Binding-site contacts:
Ligand atom C4 contacts residue ALA680 of chain 1.G at 4.3 Å (hydrophobic).
Ligand atom C1 contacts residue GLN869 of chain 1.D at 4.4 Å.
Ligand atom C5 contacts residue ASN1048 of chain 1.G at 3.7 Å.
Ligand atom C7 contacts residue ASN1048 of chain 1.G at 3.4 Å.
Ligand atom C2 contacts residue ASN1048 of chain 1.G at 2.5 Å.
Ligand atom O5 contacts residue ASN1048 of chain 1.G at 2.3 Å (h-bond).
Ligand atom O4 contacts residue ALA680 of chain 1.G at 4.0 Å.
Ligand atom C1 contacts residue ALA680 of chain 1.G at 4.4 Å (hydrophobic).
Ligand atom N2 contacts residue ASN1048 of chain 1.G at 3.0 Å (h-bond).
Ligand atom C8 contacts residue GLU1046 of chain 1.G at 4.1 Å.
Ligand atom O7 contacts residue ASN1048 of chain 1.G at 3.3 Å (h-bond).
Ligand atom C3 contacts residue ALA680 of chain 1.G at 3.9 Å (hydrophobic).
Ligand atom C3 contacts residue ASN1048 of chain 1.G at 3.8 Å.
Ligand atom C8 contacts residue ASN1048 of chain 1.G at 3.9 Å.
Ligand atom C4 contacts residue ASN1048 of chain 1.G at 4.2 Å.
Ligand atom C1 contacts residue ASN1048 of chain 1.G at 1.4 Å.
Ligand atom C5 contacts residue ALA680 of chain 1.G at 4.3 Å (hydrophobic).

Sequence of chain 1.D:
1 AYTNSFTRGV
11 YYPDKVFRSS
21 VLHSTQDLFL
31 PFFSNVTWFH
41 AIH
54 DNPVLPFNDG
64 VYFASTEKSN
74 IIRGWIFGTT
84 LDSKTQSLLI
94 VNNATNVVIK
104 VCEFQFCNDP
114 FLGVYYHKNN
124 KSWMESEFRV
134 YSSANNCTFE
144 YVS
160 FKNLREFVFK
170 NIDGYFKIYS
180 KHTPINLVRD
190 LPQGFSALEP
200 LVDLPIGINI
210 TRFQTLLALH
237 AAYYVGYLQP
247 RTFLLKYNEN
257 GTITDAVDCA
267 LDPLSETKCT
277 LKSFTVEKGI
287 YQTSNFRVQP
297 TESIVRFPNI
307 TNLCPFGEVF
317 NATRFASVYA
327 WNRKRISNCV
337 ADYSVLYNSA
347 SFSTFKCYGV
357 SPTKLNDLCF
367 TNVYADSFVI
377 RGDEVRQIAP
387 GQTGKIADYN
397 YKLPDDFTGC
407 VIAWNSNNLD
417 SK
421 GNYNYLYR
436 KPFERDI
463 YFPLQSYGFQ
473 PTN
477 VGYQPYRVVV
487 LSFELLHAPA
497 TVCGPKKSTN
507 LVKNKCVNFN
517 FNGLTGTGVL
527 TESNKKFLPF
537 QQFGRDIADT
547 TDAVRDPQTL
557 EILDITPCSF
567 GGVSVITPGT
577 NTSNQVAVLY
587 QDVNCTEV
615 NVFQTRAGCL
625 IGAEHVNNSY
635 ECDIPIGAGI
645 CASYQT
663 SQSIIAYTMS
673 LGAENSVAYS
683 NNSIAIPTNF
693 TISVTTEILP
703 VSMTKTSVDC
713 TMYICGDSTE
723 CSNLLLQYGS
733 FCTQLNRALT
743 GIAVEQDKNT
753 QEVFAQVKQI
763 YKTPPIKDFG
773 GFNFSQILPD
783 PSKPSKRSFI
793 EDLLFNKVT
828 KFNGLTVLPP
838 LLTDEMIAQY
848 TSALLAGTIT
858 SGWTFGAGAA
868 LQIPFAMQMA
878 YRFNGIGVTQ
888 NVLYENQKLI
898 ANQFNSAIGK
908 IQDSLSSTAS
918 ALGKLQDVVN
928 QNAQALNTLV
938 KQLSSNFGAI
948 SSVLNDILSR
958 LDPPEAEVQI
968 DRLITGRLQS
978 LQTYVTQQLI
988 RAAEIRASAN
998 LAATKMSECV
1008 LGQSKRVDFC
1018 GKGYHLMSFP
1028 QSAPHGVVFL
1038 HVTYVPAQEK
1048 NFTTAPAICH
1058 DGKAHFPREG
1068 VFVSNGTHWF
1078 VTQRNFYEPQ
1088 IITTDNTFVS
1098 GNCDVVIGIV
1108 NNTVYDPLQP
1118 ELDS

Sequence of chain 1.G:
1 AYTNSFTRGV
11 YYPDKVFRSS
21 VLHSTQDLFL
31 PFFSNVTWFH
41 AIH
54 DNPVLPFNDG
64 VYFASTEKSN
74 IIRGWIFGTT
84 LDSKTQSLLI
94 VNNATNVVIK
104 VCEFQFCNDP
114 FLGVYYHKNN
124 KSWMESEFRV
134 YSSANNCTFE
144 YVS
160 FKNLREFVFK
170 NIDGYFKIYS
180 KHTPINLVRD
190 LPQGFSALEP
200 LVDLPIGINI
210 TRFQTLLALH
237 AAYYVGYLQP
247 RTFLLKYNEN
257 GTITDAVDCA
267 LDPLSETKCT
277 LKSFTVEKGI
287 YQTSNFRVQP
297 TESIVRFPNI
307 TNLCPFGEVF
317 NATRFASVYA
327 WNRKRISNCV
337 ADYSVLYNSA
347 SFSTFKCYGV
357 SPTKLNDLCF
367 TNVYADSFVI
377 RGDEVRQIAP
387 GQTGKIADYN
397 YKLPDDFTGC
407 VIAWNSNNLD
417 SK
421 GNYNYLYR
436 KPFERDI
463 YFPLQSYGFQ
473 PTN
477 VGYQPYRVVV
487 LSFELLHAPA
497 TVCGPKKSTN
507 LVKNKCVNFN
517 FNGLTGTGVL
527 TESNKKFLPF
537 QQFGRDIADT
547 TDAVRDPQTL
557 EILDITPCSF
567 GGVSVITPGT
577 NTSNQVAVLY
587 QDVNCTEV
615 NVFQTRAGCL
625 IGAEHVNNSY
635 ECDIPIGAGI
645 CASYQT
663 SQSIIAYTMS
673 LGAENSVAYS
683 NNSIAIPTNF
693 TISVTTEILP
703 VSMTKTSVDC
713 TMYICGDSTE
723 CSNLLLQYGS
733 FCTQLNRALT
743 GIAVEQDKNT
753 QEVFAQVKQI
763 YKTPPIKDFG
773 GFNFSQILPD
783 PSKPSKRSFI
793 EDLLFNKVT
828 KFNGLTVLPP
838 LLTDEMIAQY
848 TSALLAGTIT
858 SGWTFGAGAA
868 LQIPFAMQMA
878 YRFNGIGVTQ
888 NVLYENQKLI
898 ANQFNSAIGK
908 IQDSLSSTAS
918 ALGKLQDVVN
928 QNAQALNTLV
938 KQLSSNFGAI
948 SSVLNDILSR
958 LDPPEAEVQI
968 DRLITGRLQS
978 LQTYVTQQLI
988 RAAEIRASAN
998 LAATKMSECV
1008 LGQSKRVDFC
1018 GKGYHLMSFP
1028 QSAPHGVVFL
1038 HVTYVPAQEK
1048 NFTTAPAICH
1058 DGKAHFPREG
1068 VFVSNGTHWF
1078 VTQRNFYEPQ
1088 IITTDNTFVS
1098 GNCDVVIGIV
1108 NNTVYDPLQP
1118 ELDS

A protein and the small-molecule ligand that binds it are described below.
Small molecule (SMILES): CC(=O)N[C@@H]1[C@@H](O)[C@H](O)[C@@H](CO)O[C@H]1O